This protein binds this small molecule.
Small molecule (SMILES): Cn1nnc(-c2onc(O)c2CC(N)C(=O)O)n1

Sequence of chain 1.B:
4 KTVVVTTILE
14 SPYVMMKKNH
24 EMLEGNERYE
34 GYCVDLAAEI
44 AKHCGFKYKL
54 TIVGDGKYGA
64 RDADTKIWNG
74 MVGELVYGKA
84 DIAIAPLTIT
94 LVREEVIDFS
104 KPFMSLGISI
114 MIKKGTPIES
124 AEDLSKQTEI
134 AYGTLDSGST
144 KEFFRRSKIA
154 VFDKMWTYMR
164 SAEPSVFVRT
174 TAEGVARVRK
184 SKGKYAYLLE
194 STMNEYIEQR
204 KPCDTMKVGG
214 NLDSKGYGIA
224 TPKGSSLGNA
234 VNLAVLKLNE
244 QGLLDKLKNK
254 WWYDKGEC

Binding-site contacts:
Ligand atom C8 contacts residue PRO89 of chain 1.B at 3.5 Å (hydrophobic).
Ligand atom C3 contacts residue TYR61 of chain 1.B at 3.7 Å (hydrophobic).
Ligand atom N1 contacts residue PRO89 of chain 1.B at 3.0 Å (h-bond).
Ligand atom N1 contacts residue TYR220 of chain 1.B at 3.7 Å.
Ligand atom O3 contacts residue THR143 of chain 1.B at 3.7 Å.
Ligand atom C6 contacts residue THR143 of chain 1.B at 3.3 Å.
Ligand atom C1 contacts residue ARG96 of chain 1.B at 3.4 Å.
Ligand atom N2 contacts residue THR143 of chain 1.B at 2.7 Å (h-bond).
Ligand atom O4 contacts residue GLY141 of chain 1.B at 3.4 Å.
Ligand atom O2 contacts residue TYR61 of chain 1.B at 3.4 Å.
Ligand atom O2 contacts residue GLY141 of chain 1.B at 3.3 Å.
Ligand atom C2 contacts residue GLU193 of chain 1.B at 3.5 Å.
Ligand atom N3 contacts residue GLU193 of chain 1.B at 3.2 Å (salt-bridge).
Ligand atom N5 contacts residue MET196 of chain 1.B at 3.1 Å.
Ligand atom O1 contacts residue LEU90 of chain 1.B at 3.6 Å.
Ligand atom O2 contacts residue SER142 of chain 1.B at 3.0 Å (h-bond).
Ligand atom C1 contacts residue THR91 of chain 1.B at 3.6 Å.
Ligand atom C1 contacts residue TYR61 of chain 1.B at 3.5 Å (hydrophobic).
Ligand atom O1 contacts residue ARG96 of chain 1.B at 2.8 Å (salt-bridge).
Ligand atom C2 contacts residue THR91 of chain 1.B at 3.4 Å.
Ligand atom N1 contacts residue THR91 of chain 1.B at 2.9 Å (h-bond).
Ligand atom C1 contacts residue SER142 of chain 1.B at 3.5 Å.
Ligand atom O4 contacts residue SER142 of chain 1.B at 3.2 Å (h-bond).
Ligand atom N3 contacts residue TYR61 of chain 1.B at 3.5 Å (h-bond).
Ligand atom N1 contacts residue GLU193 of chain 1.B at 2.8 Å (salt-bridge).
Ligand atom O3 contacts residue GLU193 of chain 1.B at 3.4 Å (salt-bridge).
Ligand atom C5 contacts residue GLU193 of chain 1.B at 3.4 Å.
Ligand atom N4 contacts residue TYR220 of chain 1.B at 3.6 Å (h-bond).
Ligand atom O1 contacts residue TYR61 of chain 1.B at 3.4 Å.
Ligand atom N6 contacts residue GLU193 of chain 1.B at 3.4 Å (salt-bridge).
Ligand atom N4 contacts residue TYR61 of chain 1.B at 3.8 Å.
Ligand atom O3 contacts residue LEU192 of chain 1.B at 3.6 Å.
Ligand atom C7 contacts residue GLU193 of chain 1.B at 3.2 Å.
Ligand atom C8 contacts residue TYR61 of chain 1.B at 3.3 Å (hydrophobic).
Ligand atom O1 contacts residue THR91 of chain 1.B at 2.9 Å (h-bond).
Ligand atom C2 contacts residue SER142 of chain 1.B at 3.4 Å.
Ligand atom O4 contacts residue THR143 of chain 1.B at 3.1 Å (h-bond).
Ligand atom C8 contacts residue TYR16 of chain 1.B at 3.6 Å (hydrophobic).
Ligand atom C8 contacts residue TYR220 of chain 1.B at 3.7 Å (hydrophobic).
Ligand atom O2 contacts residue ARG96 of chain 1.B at 2.8 Å (salt-bridge).